The small molecule below binds the protein below.
Small molecule (SMILES): CC(=O)N[C@@H]1[C@@H](O)[C@H](O)[C@@H](CO)O[C@H]1O

Binding-site contacts:
Ligand atom C5 contacts residue ASN607 of chain 1.B at 3.6 Å.
Ligand atom C4 contacts residue ASN607 of chain 1.B at 4.1 Å.
Ligand atom N2 contacts residue ASN607 of chain 1.B at 2.9 Å (h-bond).
Ligand atom C2 contacts residue ASN607 of chain 1.B at 2.4 Å.
Ligand atom C7 contacts residue ASN607 of chain 1.B at 3.7 Å.
Ligand atom C3 contacts residue ASN607 of chain 1.B at 3.8 Å.
Ligand atom O5 contacts residue ASN607 of chain 1.B at 2.3 Å (h-bond).
Ligand atom C1 contacts residue ASN607 of chain 1.B at 1.4 Å.
Ligand atom C8 contacts residue ASN607 of chain 1.B at 4.1 Å.

Sequence of chain 1.B:
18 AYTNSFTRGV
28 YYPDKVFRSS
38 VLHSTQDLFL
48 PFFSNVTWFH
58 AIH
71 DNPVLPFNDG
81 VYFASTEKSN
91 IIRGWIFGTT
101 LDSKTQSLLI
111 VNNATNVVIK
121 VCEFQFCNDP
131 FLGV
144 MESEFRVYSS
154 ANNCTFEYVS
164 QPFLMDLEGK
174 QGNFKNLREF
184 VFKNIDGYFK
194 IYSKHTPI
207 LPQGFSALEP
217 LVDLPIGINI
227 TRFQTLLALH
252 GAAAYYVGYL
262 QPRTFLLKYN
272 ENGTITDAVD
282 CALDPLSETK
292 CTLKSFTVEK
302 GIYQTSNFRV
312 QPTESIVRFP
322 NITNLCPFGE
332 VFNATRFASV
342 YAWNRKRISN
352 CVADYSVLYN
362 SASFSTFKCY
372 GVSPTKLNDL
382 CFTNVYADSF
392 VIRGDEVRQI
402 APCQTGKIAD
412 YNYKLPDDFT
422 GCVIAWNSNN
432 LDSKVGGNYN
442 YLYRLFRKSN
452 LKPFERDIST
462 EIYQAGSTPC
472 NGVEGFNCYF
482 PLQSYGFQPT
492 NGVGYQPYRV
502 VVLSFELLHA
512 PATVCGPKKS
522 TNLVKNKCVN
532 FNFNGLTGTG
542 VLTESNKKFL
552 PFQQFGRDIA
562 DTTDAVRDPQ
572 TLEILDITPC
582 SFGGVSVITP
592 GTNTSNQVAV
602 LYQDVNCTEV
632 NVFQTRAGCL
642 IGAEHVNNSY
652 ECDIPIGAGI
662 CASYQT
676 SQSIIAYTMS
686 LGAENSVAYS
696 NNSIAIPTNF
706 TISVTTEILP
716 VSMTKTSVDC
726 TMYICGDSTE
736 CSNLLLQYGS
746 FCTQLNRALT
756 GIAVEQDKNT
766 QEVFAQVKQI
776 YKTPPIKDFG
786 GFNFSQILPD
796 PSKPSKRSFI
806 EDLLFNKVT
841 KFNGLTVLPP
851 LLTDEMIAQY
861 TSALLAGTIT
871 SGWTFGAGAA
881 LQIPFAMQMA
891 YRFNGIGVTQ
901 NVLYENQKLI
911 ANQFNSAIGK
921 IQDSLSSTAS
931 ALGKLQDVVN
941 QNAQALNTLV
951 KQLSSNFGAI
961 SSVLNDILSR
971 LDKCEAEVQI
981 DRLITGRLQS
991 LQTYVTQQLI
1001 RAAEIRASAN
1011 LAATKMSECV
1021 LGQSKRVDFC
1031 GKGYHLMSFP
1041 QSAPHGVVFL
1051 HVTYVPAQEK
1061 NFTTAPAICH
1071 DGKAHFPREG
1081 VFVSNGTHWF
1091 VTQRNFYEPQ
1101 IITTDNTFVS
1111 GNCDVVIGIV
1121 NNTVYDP